Binding-site contacts:
Ligand atom O6 contacts residue ARG412 of chain 1.R at 2.4 Å (salt-bridge).
Ligand atom O5 contacts residue ARG412 of chain 1.R at 2.9 Å (salt-bridge).
Ligand atom C1 contacts residue ARG412 of chain 1.R at 3.9 Å.
Ligand atom O7 contacts residue ASN301 of chain 1.R at 4.5 Å.
Ligand atom C8 contacts residue ASN265 of chain 1.R at 4.3 Å.
Ligand atom O5 contacts residue ASN265 of chain 1.R at 2.4 Å (h-bond).
Ligand atom C5 contacts residue GLN263 of chain 1.R at 3.9 Å.
Ligand atom O7 contacts residue SER381 of chain 1.R at 4.4 Å.
Ligand atom C8 contacts residue GLN263 of chain 1.R at 4.2 Å.
Ligand atom C1 contacts residue GLN263 of chain 1.R at 3.9 Å.
Ligand atom C5 contacts residue ARG412 of chain 1.R at 3.8 Å.
Ligand atom C8 contacts residue SER303 of chain 1.R at 3.5 Å.
Ligand atom N2 contacts residue ASN265 of chain 1.R at 2.9 Å (h-bond).
Ligand atom C4 contacts residue ASN265 of chain 1.R at 4.2 Å.
Ligand atom C7 contacts residue ASN265 of chain 1.R at 3.2 Å.
Ligand atom C5 contacts residue ASN265 of chain 1.R at 3.6 Å.
Ligand atom C6 contacts residue ARG412 of chain 1.R at 3.5 Å.
Ligand atom O5 contacts residue GLN263 of chain 1.R at 4.4 Å.
Ligand atom C3 contacts residue GLN263 of chain 1.R at 4.0 Å.
Ligand atom C8 contacts residue VAL302 of chain 1.R at 4.0 Å (hydrophobic).
Ligand atom C2 contacts residue ASN265 of chain 1.R at 2.5 Å.
Ligand atom C3 contacts residue ASN265 of chain 1.R at 3.8 Å.
Ligand atom O7 contacts residue ASN265 of chain 1.R at 3.1 Å (h-bond).
Ligand atom C2 contacts residue GLN263 of chain 1.R at 4.4 Å.
Ligand atom C4 contacts residue GLN263 of chain 1.R at 4.4 Å.
Ligand atom C1 contacts residue ASN265 of chain 1.R at 1.4 Å.

The protein below binds the small molecule below.
Small molecule (SMILES): CC(=O)N[C@H]1[C@H](O[C@H]2[C@H](O)[C@@H](NC(C)=O)CO[C@@H]2CO)O[C@H](CO)[C@@H](O)[C@@H]1O

Sequence of chain 1.R:
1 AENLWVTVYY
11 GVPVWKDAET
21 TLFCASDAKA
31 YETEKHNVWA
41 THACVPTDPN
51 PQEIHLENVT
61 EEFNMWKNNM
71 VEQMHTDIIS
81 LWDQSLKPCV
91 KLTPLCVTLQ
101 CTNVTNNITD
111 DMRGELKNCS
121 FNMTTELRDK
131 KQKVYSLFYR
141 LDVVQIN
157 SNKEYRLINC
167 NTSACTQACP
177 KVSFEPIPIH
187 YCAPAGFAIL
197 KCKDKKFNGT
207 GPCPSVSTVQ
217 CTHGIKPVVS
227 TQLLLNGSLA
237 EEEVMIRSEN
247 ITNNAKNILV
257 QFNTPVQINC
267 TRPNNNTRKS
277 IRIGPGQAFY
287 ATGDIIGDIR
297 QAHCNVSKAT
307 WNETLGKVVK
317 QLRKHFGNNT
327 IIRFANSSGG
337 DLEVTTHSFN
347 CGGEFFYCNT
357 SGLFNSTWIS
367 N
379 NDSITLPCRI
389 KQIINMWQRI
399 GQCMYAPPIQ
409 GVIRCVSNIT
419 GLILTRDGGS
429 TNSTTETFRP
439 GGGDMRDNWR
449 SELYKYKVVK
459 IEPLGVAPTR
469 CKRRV